This protein binds this small molecule.
Small molecule (SMILES): CC(=O)N[C@@H]([C@@H](O)[C@H](O)[C@H](O)CO)[C@@H](O)C[C@@H](OP(=O)(O)O)C(=O)O

Sequence of chain 1.A:
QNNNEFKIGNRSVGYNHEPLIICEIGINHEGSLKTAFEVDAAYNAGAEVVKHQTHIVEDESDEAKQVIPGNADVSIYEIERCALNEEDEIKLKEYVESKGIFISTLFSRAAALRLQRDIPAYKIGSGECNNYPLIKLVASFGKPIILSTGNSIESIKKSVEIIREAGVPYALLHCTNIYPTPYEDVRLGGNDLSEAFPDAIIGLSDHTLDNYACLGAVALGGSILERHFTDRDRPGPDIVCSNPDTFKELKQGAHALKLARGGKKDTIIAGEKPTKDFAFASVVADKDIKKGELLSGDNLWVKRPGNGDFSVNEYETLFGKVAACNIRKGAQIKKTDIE

Sequence of chain 2.A:
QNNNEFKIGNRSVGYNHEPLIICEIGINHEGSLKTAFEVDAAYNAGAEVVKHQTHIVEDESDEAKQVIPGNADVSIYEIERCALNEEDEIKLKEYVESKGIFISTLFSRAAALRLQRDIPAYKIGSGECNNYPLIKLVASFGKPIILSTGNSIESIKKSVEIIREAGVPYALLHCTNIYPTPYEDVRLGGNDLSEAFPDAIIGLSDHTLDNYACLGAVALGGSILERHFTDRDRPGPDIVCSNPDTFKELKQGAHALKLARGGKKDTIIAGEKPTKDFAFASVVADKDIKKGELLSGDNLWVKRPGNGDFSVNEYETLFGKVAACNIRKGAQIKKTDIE

Binding-site contacts:
Ligand atom OAA contacts residue LYS129 of chain 2.A at 2.8 Å (salt-bridge).
Ligand atom OAX contacts residue GLN55 of chain 2.A at 3.0 Å (h-bond).
Ligand atom OAL contacts residue THR110 of chain 2.A at 3.2 Å (h-bond).
Ligand atom OAV contacts residue LYS129 of chain 2.A at 2.9 Å (salt-bridge).
Ligand atom OAL contacts residue GLU25 of chain 2.A at 3.3 Å (salt-bridge).
Ligand atom CAT contacts residue ASP247 of chain 2.A at 3.5 Å.
Ligand atom OAW contacts residue HIS236 of chain 2.A at 3.6 Å (h-bond).
Ligand atom OAW contacts residue TYR186 of chain 2.A at 2.7 Å (h-bond).
Ligand atom OAJ contacts residue GLN55 of chain 2.A at 3.4 Å (h-bond).
Ligand atom OAL contacts residue LYS53 of chain 2.A at 3.3 Å (salt-bridge).
Ligand atom CAQ contacts residue TYR186 of chain 2.A at 3.6 Å (hydrophobic).
Ligand atom CAM contacts residue THR110 of chain 2.A at 3.3 Å.
Ligand atom OAV contacts residue LYS53 of chain 2.A at 3.2 Å (salt-bridge).
Ligand atom NAI contacts residue TYR186 of chain 2.A at 2.9 Å (h-bond).
Ligand atom OAC contacts residue ASN184 of chain 2.A at 3.6 Å.
Ligand atom OAH contacts residue LYS129 of chain 2.A at 3.2 Å (salt-bridge).
Ligand atom CAP contacts residue MN1 of chain 2.C at 3.6 Å.
Ligand atom OAV contacts residue THR110 of chain 2.A at 2.6 Å (h-bond).
Ligand atom OAW contacts residue MN1 of chain 2.C at 2.6 Å.
Ligand atom OAX contacts residue HIS236 of chain 2.A at 3.4 Å.
Ligand atom OAK contacts residue ASN74 of chain 2.A at 3.2 Å (h-bond).
Ligand atom OAY contacts residue ASN74 of chain 2.A at 3.1 Å (h-bond).
Ligand atom CAN contacts residue MN1 of chain 2.C at 3.5 Å.
Ligand atom OAA contacts residue SER154 of chain 2.A at 2.5 Å (h-bond).
Ligand atom OAL contacts residue PHE112 of chain 2.A at 3.5 Å.
Ligand atom OAW contacts residue HIS215 of chain 2.A at 3.5 Å (h-bond).
Ligand atom CAM contacts residue LYS53 of chain 2.A at 3.5 Å.
Ligand atom OAL contacts residue GLN55 of chain 2.A at 3.3 Å (h-bond).
Ligand atom OAE contacts residue SER132 of chain 2.A at 2.8 Å (h-bond).
Ligand atom OAC contacts residue MN1 of chain 2.C at 2.2 Å.
Ligand atom PAD contacts residue SER213 of chain 2.A at 3.6 Å.
Ligand atom OAB contacts residue PHE112 of chain 2.A at 3.5 Å.
Ligand atom PAD contacts residue MN1 of chain 2.C at 3.4 Å.
Ligand atom OAJ contacts residue MSE83 of chain 2.A at 3.3 Å.
Ligand atom OAA contacts residue SER213 of chain 2.A at 2.6 Å (h-bond).
Ligand atom OAY contacts residue ASP247 of chain 2.A at 2.6 Å (salt-bridge).
Ligand atom OAB contacts residue ARG314 of chain 1.A at 3.0 Å (salt-bridge).
Ligand atom OAC contacts residue HIS215 of chain 2.A at 2.8 Å.
Ligand atom OAX contacts residue ASP247 of chain 2.A at 2.6 Å (salt-bridge).
Ligand atom OAE contacts residue ASN184 of chain 2.A at 3.1 Å (h-bond).